Sequence of chain 3.A:
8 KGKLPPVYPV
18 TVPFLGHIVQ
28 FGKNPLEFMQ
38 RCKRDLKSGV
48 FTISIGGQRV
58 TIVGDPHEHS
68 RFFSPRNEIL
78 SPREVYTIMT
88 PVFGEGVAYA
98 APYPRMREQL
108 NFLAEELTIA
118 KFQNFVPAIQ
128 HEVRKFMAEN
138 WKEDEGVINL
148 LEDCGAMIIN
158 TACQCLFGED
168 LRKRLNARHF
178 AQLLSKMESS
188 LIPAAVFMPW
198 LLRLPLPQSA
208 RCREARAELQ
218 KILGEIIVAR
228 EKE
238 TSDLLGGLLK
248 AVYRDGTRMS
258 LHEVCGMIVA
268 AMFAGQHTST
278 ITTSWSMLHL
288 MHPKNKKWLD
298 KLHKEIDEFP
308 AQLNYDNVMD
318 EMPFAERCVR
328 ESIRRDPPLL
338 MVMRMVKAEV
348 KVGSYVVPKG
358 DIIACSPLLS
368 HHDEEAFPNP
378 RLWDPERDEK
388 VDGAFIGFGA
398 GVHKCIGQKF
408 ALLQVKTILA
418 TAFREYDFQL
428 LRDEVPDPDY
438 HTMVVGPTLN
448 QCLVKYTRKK

Binding-site contacts:
Ligand atom N contacts residue HEM1 of chain 1.B at 2.2 Å.
Ligand atom C9 contacts residue MET440 of chain 1.A at 3.3 Å (hydrophobic).
Ligand atom C24 contacts residue MET86 of chain 1.A at 3.5 Å (hydrophobic).
Ligand atom O1 contacts residue ALA271 of chain 1.A at 3.7 Å.
Ligand atom F2 contacts residue ILE85 of chain 1.A at 3.8 Å.
Ligand atom C26 contacts residue MET86 of chain 1.A at 3.8 Å (hydrophobic).
Ligand atom C7 contacts residue MET440 of chain 1.A at 3.8 Å (hydrophobic).
Ligand atom C18 contacts residue MET340 of chain 1.A at 3.6 Å (hydrophobic).
Ligand atom N5 contacts residue TYR83 of chain 1.A at 3.9 Å.
Ligand atom O contacts residue VAL441 of chain 1.A at 3.5 Å.
Ligand atom C30 contacts residue ALA271 of chain 1.A at 3.9 Å (hydrophobic).
Ligand atom C18 contacts residue MET338 of chain 1.A at 3.5 Å (hydrophobic).
Ligand atom C19 contacts residue MET340 of chain 1.A at 3.5 Å (hydrophobic).
Ligand atom C1 contacts residue HEM1 of chain 1.B at 3.1 Å.
Ligand atom F1 contacts residue MET338 of chain 1.A at 3.6 Å.
Ligand atom C24 contacts residue PHE270 of chain 1.A at 3.9 Å (hydrophobic).
Ligand atom F1 contacts residue VAL57 of chain 1.A at 3.9 Å.
Ligand atom C contacts residue LEU336 of chain 1.A at 3.9 Å (hydrophobic).
Ligand atom F2 contacts residue TYR83 of chain 1.A at 3.7 Å.
Ligand atom C29 contacts residue PHE90 of chain 1.A at 3.8 Å (hydrophobic).
Ligand atom C13 contacts residue PHE28 of chain 1.A at 4.0 Å (hydrophobic).
Ligand atom C16 contacts residue PHE28 of chain 1.A at 3.8 Å (hydrophobic).
Ligand atom O1 contacts residue PHE270 of chain 1.A at 3.7 Å.
Ligand atom C15 contacts residue PHE28 of chain 1.A at 3.5 Å (hydrophobic).
Ligand atom C26 contacts residue TYR83 of chain 1.A at 3.9 Å (hydrophobic).
Ligand atom C2 contacts residue LEU336 of chain 1.A at 3.9 Å (hydrophobic).
Ligand atom C2 contacts residue HEM1 of chain 1.B at 3.1 Å.
Ligand atom C4 contacts residue LEU336 of chain 1.A at 3.8 Å (hydrophobic).
Ligand atom C3 contacts residue LEU336 of chain 1.A at 3.8 Å (hydrophobic).
Ligand atom O contacts residue MET440 of chain 1.A at 3.5 Å.
Ligand atom C1 contacts residue ALA271 of chain 1.A at 3.5 Å (hydrophobic).
Ligand atom C32 contacts residue TYR96 of chain 1.A at 3.8 Å (hydrophobic).
Ligand atom C31 contacts residue HEM1 of chain 1.B at 3.9 Å.
Ligand atom C10 contacts residue MET440 of chain 1.A at 3.3 Å (hydrophobic).
Ligand atom C21 contacts residue MET340 of chain 1.A at 3.8 Å (hydrophobic).
Ligand atom C contacts residue ALA271 of chain 1.A at 3.5 Å (hydrophobic).
Ligand atom C19 contacts residue MET338 of chain 1.A at 3.6 Å (hydrophobic).
Ligand atom F contacts residue PHE28 of chain 1.A at 3.4 Å.
Ligand atom C17 contacts residue MET338 of chain 1.A at 3.7 Å (hydrophobic).
Ligand atom F contacts residue ILE52 of chain 1.A at 3.9 Å.

Sequence of chain 1.A:
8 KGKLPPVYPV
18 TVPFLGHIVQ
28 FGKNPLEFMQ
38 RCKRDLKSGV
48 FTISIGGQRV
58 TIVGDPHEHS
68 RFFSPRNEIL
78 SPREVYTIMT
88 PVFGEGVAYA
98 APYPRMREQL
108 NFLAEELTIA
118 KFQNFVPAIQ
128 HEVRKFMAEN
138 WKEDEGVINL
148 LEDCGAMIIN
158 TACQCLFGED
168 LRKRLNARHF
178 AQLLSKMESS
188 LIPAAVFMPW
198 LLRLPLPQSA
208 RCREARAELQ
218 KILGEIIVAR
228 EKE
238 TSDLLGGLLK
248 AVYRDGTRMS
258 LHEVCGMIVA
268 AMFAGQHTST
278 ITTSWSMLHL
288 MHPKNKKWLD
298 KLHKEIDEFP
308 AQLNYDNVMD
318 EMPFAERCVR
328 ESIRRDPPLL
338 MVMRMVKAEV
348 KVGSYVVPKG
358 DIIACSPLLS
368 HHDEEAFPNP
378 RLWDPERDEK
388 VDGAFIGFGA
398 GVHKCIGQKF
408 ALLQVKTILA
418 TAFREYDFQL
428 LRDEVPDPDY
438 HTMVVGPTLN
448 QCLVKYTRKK

A protein and the small-molecule ligand that binds it are described below.
Small molecule (SMILES): O=C(N[C@H](Cc1c[nH]c2ccccc12)C(=O)Nc1ccncc1)c1ccc(N2CCN(c3ccc(F)c(F)c3)CC2)cc1F